Sequence of chain 5.B:
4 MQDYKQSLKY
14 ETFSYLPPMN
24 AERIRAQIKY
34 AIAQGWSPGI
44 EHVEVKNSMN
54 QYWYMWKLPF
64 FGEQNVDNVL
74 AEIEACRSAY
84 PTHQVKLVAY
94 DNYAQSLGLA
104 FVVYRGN

Sequence of chain 5.A:
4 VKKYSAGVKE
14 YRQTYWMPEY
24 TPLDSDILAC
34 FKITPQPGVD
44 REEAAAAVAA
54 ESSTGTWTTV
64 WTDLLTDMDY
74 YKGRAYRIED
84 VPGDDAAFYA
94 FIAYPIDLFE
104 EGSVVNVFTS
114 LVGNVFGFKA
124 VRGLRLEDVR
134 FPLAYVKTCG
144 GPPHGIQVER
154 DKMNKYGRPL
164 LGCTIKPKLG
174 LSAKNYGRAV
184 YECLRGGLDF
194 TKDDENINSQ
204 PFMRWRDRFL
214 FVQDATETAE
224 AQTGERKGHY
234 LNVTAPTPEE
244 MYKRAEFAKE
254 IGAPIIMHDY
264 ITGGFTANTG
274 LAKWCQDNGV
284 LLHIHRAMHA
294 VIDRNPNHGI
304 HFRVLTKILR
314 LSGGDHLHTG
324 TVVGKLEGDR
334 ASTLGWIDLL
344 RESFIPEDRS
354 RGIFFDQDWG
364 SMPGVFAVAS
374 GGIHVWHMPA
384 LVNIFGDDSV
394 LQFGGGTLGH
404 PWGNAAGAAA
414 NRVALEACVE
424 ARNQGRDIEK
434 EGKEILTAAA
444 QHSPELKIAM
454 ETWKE

Binding-site contacts:
Ligand atom CD1 contacts residue ASP70 of chain 5.A at 2.8 Å.
Ligand atom CD2 contacts residue TYR96 of chain 5.B at 3.2 Å (hydrophobic).
Ligand atom NH2 contacts residue GLY363 of chain 2.A at 3.3 Å.
Ligand atom CG2 contacts residue TYR73 of chain 5.A at 3.6 Å (hydrophobic).
Ligand atom CD contacts residue TYR73 of chain 5.A at 3.5 Å (hydrophobic).
Ligand atom O contacts residue PHE347 of chain 2.A at 2.2 Å.
Ligand atom N contacts residue TYR96 of chain 5.B at 3.3 Å (h-bond).
Ligand atom CZ contacts residue SER364 of chain 2.A at 2.2 Å.
Ligand atom O contacts residue SER346 of chain 2.A at 2.2 Å.
Ligand atom CD1 contacts residue GLY363 of chain 2.A at 3.7 Å.
Ligand atom CD1 contacts residue SER346 of chain 2.A at 2.5 Å.
Ligand atom CD contacts residue GLY363 of chain 2.A at 3.7 Å.
Ligand atom C contacts residue PHE347 of chain 2.A at 3.2 Å (hydrophobic).
Ligand atom NE contacts residue GLY363 of chain 2.A at 3.5 Å (h-bond).
Ligand atom CD2 contacts residue ASP70 of chain 5.A at 3.3 Å.
Ligand atom CB contacts residue ASP361 of chain 2.A at 3.2 Å.
Ligand atom CA contacts residue PHE347 of chain 2.A at 3.7 Å (hydrophobic).
Ligand atom C contacts residue SER346 of chain 2.A at 3.1 Å.
Ligand atom CD contacts residue ASP94 of chain 5.B at 3.0 Å.
Ligand atom CD contacts residue SER364 of chain 2.A at 3.0 Å.
Ligand atom CD1 contacts residue TYR96 of chain 5.B at 3.3 Å (hydrophobic).
Ligand atom CB contacts residue TYR96 of chain 5.B at 3.7 Å (hydrophobic).
Ligand atom CG contacts residue TYR96 of chain 5.B at 3.2 Å (hydrophobic).
Ligand atom O contacts residue SER346 of chain 2.A at 3.5 Å.
Ligand atom C contacts residue PHE347 of chain 2.A at 3.6 Å (hydrophobic).
Ligand atom OD1 contacts residue TYR96 of chain 5.B at 3.7 Å.
Ligand atom NH1 contacts residue GLY363 of chain 2.A at 1.6 Å (h-bond).
Ligand atom CB contacts residue LEU26 of chain 5.A at 3.7 Å (hydrophobic).
Ligand atom NH1 contacts residue SER364 of chain 2.A at 2.7 Å.
Ligand atom NH2 contacts residue ASP100 of chain 5.A at 2.6 Å (salt-bridge).
Ligand atom CZ contacts residue GLY363 of chain 2.A at 2.7 Å.
Ligand atom NE contacts residue SER364 of chain 2.A at 2.5 Å.
Ligand atom NH1 contacts residue SER346 of chain 2.A at 3.1 Å (h-bond).
Ligand atom NH2 contacts residue SER364 of chain 2.A at 2.5 Å.
Ligand atom CA contacts residue SER346 of chain 2.A at 3.4 Å.
Ligand atom NH2 contacts residue TYR73 of chain 5.A at 3.0 Å (h-bond).
Ligand atom OE1 contacts residue TYR73 of chain 5.A at 2.9 Å.
Ligand atom N contacts residue ASP94 of chain 5.B at 3.7 Å.
Ligand atom CG1 contacts residue TYR73 of chain 5.A at 3.6 Å (hydrophobic).
Ligand atom N contacts residue ALA97 of chain 5.B at 3.6 Å.

Sequence of chain 2.A:
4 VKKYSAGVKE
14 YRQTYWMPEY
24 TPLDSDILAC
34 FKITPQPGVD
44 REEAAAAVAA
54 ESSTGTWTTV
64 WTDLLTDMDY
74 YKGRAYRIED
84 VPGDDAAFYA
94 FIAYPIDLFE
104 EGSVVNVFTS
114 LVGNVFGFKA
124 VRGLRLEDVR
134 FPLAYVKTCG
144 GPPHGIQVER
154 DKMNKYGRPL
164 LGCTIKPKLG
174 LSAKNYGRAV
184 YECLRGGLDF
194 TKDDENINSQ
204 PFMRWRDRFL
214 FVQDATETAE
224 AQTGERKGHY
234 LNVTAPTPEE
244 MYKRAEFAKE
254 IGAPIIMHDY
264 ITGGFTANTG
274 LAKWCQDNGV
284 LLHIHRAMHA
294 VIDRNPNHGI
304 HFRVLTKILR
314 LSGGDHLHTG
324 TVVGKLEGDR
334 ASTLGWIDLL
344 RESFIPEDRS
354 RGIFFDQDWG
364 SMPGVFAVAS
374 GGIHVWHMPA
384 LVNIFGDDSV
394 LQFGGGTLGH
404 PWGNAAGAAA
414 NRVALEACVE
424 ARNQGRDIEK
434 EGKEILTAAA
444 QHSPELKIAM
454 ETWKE

This small molecule binds to this protein.
Small molecule (SMILES): CC[C@H](C)[C@H](NC(=O)[C@H](CC(C)C)NC(=O)[C@H](CC(=O)O)NC(=O)[C@H](CC(C)C)NC(=O)[C@H](CCCN=C(N)N)NC(=O)[C@@H]1CCCN1)C(=O)N[C@@H](CCC(=O)O)C(=O)N[C@@H](CCC(N)=O)C(=O)N[C@@H](C)C=O